Binding-site contacts:
Ligand atom O1B contacts residue VAL19 of chain 1.B at 3.6 Å.
Ligand atom O6 contacts residue LYS152 of chain 1.B at 3.6 Å (salt-bridge).
Ligand atom O3G contacts residue MG1 of chain 1.G at 2.3 Å.
Ligand atom N2 contacts residue ASP124 of chain 1.B at 2.8 Å (salt-bridge).
Ligand atom O1B contacts residue GLY20 of chain 1.B at 3.4 Å (h-bond).
Ligand atom N7 contacts residue ASN121 of chain 1.B at 3.1 Å (h-bond).
Ligand atom PB contacts residue LYS21 of chain 1.B at 3.6 Å.
Ligand atom O2' contacts residue VAL34 of chain 1.B at 2.8 Å (h-bond).
Ligand atom O1G contacts residue GLY65 of chain 1.B at 3.2 Å (h-bond).
Ligand atom N3B contacts residue GLY18 of chain 1.B at 3.2 Å (h-bond).
Ligand atom N2 contacts residue LEU125 of chain 1.B at 3.5 Å.
Ligand atom PB contacts residue MG1 of chain 1.G at 3.4 Å.
Ligand atom O6 contacts residue ASP124 of chain 1.B at 3.4 Å (salt-bridge).
Ligand atom O2' contacts residue PHE33 of chain 1.B at 3.4 Å.
Ligand atom O1A contacts residue GLY20 of chain 1.B at 3.4 Å.
Ligand atom O2' contacts residue ASP35 of chain 1.B at 2.9 Å (salt-bridge).
Ligand atom O3G contacts residue LYS21 of chain 1.B at 3.4 Å (salt-bridge).
Ligand atom O1B contacts residue LYS21 of chain 1.B at 2.7 Å (salt-bridge).
Ligand atom O6 contacts residue ALA151 of chain 1.B at 2.8 Å (h-bond).
Ligand atom C6 contacts residue LYS122 of chain 1.B at 3.5 Å.
Ligand atom O6 contacts residue ASN121 of chain 1.B at 3.3 Å (h-bond).
Ligand atom O3' contacts residue ASP35 of chain 1.B at 3.0 Å (salt-bridge).
Ligand atom O2B contacts residue MG1 of chain 1.G at 2.1 Å.
Ligand atom O1G contacts residue LYS21 of chain 1.B at 2.7 Å (salt-bridge).
Ligand atom O6 contacts residue SER150 of chain 1.B at 3.5 Å.
Ligand atom C5 contacts residue LYS122 of chain 1.B at 3.6 Å.
Ligand atom N1 contacts residue ASP124 of chain 1.B at 2.7 Å (salt-bridge).
Ligand atom O6 contacts residue LYS122 of chain 1.B at 3.3 Å.
Ligand atom O3A contacts residue GLY20 of chain 1.B at 3.2 Å (h-bond).
Ligand atom O1G contacts residue GLY17 of chain 1.B at 3.2 Å.
Ligand atom C3' contacts residue ASP35 of chain 1.B at 3.5 Å.
Ligand atom O4' contacts residue LYS122 of chain 1.B at 3.2 Å (salt-bridge).
Ligand atom PG contacts residue LYS21 of chain 1.B at 3.5 Å.
Ligand atom O1A contacts residue ALA23 of chain 1.B at 2.9 Å (h-bond).
Ligand atom O1B contacts residue GLY18 of chain 1.B at 3.6 Å.
Ligand atom PG contacts residue MG1 of chain 1.G at 3.4 Å.
Ligand atom O1G contacts residue GLY18 of chain 1.B at 3.6 Å (h-bond).
Ligand atom C2 contacts residue ASP124 of chain 1.B at 3.6 Å.
Ligand atom O2B contacts residue SER22 of chain 1.B at 3.2 Å (h-bond).
Ligand atom C6 contacts residue ASP124 of chain 1.B at 3.5 Å.

This small molecule binds to this protein.
Small molecule (SMILES): Nc1nc2c(ncn2[C@@H]2O[C@H](CO[P](=O)(O)O[P](=O)(O)NP(=O)(O)O)[C@@H](O)[C@H]2O)c(=O)[nH]1

Sequence of chain 1.B:
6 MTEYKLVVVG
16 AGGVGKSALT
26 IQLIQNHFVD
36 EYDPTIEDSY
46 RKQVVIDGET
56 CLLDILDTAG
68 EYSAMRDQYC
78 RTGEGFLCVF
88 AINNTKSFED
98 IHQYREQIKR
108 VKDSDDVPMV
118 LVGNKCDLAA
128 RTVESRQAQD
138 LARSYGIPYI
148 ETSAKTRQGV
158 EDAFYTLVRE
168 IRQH